This protein binds this small molecule.
Small molecule (SMILES): O=c1[nH]cnc2c(C[NH+]3C[C@H](CO)[C@@H](O)C3)c[nH]c12

Sequence of chain 1.L:
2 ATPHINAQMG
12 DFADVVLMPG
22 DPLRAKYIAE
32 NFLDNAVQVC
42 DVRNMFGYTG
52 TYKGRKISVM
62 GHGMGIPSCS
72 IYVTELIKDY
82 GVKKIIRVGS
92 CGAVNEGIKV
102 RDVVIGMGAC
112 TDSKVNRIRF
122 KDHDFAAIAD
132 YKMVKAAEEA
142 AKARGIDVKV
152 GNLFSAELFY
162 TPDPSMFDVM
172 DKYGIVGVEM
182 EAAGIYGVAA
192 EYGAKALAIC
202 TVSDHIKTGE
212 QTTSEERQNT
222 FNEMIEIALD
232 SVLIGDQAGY

Sequence of chain 1.D:
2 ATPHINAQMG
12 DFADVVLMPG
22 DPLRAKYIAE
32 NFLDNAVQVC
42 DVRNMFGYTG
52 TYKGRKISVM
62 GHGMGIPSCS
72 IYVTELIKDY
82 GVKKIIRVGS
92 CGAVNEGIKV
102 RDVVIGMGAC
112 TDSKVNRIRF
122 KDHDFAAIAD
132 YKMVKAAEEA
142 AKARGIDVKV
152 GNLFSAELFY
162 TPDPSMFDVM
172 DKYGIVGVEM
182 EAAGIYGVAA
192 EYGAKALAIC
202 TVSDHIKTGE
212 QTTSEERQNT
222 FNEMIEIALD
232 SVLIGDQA

Binding-site contacts:
Ligand atom O6 contacts residue ILE207 of chain 1.D at 3.7 Å.
Ligand atom N3 contacts residue MET181 of chain 1.D at 3.6 Å.
Ligand atom C10 contacts residue SER91 of chain 1.D at 3.0 Å.
Ligand atom C6 contacts residue PHE160 of chain 1.D at 3.4 Å (hydrophobic).
Ligand atom O6 contacts residue ASP205 of chain 1.D at 3.6 Å (salt-bridge).
Ligand atom O6 contacts residue PHE160 of chain 1.D at 3.7 Å.
Ligand atom C4 contacts residue VAL179 of chain 1.D at 3.3 Å (hydrophobic).
Ligand atom C2 contacts residue MET181 of chain 1.D at 3.6 Å (hydrophobic).
Ligand atom C2' contacts residue MET181 of chain 1.D at 3.7 Å (hydrophobic).
Ligand atom C5' contacts residue HIS5 of chain 1.L at 3.3 Å.
Ligand atom C5' contacts residue MET65 of chain 1.D at 3.7 Å (hydrophobic).
Ligand atom C4' contacts residue MET65 of chain 1.D at 3.7 Å (hydrophobic).
Ligand atom O5' contacts residue PHE160 of chain 1.D at 3.4 Å.
Ligand atom N1' contacts residue PO41 of chain 1.T at 2.6 Å (h-bond).
Ligand atom C10 contacts residue PO41 of chain 1.T at 3.1 Å.
Ligand atom C6' contacts residue PO41 of chain 1.T at 3.3 Å.
Ligand atom N3 contacts residue VAL179 of chain 1.D at 3.5 Å (h-bond).
Ligand atom C9 contacts residue CYS92 of chain 1.D at 3.7 Å (hydrophobic).
Ligand atom C3' contacts residue GLU182 of chain 1.D at 3.3 Å.
Ligand atom O3' contacts residue MET65 of chain 1.D at 3.5 Å.
Ligand atom N7 contacts residue GLY93 of chain 1.D at 3.5 Å (h-bond).
Ligand atom C6' contacts residue ARG44 of chain 1.L at 3.7 Å.
Ligand atom C2' contacts residue PO41 of chain 1.T at 3.5 Å.
Ligand atom C8 contacts residue ASP205 of chain 1.D at 3.5 Å.
Ligand atom N1' contacts residue SER91 of chain 1.D at 3.5 Å (h-bond).
Ligand atom C9 contacts residue VAL179 of chain 1.D at 3.7 Å (hydrophobic).
Ligand atom N7 contacts residue ASP205 of chain 1.D at 2.9 Å (salt-bridge).
Ligand atom O5' contacts residue HIS5 of chain 1.L at 2.6 Å (h-bond).
Ligand atom N1 contacts residue PHE160 of chain 1.D at 3.6 Å.
Ligand atom C8 contacts residue SER204 of chain 1.D at 3.5 Å.
Ligand atom C6' contacts residue SER91 of chain 1.D at 3.4 Å.
Ligand atom C5' contacts residue PHE160 of chain 1.D at 3.7 Å (hydrophobic).
Ligand atom C2' contacts residue GLU182 of chain 1.D at 3.5 Å.
Ligand atom N3 contacts residue GLU180 of chain 1.D at 3.4 Å.
Ligand atom C8 contacts residue SER91 of chain 1.D at 3.7 Å.
Ligand atom O3' contacts residue GLU182 of chain 1.D at 2.5 Å (salt-bridge).
Ligand atom O3' contacts residue PO41 of chain 1.T at 2.7 Å (h-bond).
Ligand atom C8 contacts residue CYS92 of chain 1.D at 3.6 Å (hydrophobic).
Ligand atom C2 contacts residue PHE160 of chain 1.D at 3.7 Å (hydrophobic).
Ligand atom C5 contacts residue PHE160 of chain 1.D at 3.7 Å (hydrophobic).